Binding-site contacts:
Ligand atom C2' contacts residue PRO628 of chain 18.A at 3.6 Å (hydrophobic).
Ligand atom C5 contacts residue SER629 of chain 18.A at 3.5 Å.
Ligand atom N7 contacts residue HIS627 of chain 18.A at 4.1 Å.
Ligand atom N7 contacts residue ASN606 of chain 18.A at 4.2 Å.
Ligand atom C6 contacts residue SER629 of chain 18.A at 3.5 Å.
Ligand atom C2' contacts residue HIS627 of chain 18.A at 3.2 Å.
Ligand atom N6 contacts residue PHE635 of chain 18.A at 3.7 Å.
Ligand atom C2 contacts residue GLY636 of chain 18.A at 3.2 Å.
Ligand atom N9 contacts residue PRO628 of chain 18.A at 3.7 Å.
Ligand atom N6 contacts residue GLY634 of chain 18.A at 3.8 Å.
Ligand atom N9 contacts residue PRO412 of chain 18.A at 4.2 Å.
Ligand atom N1 contacts residue VAL411 of chain 18.A at 4.3 Å.
Ligand atom C6 contacts residue PRO628 of chain 18.A at 2.8 Å (hydrophobic).
Ligand atom C6 contacts residue GLY636 of chain 18.A at 3.6 Å.
Ligand atom C1' contacts residue PRO628 of chain 18.A at 3.9 Å (hydrophobic).
Ligand atom C2 contacts residue PRO628 of chain 18.A at 3.5 Å (hydrophobic).
Ligand atom C8 contacts residue PRO412 of chain 18.A at 4.3 Å (hydrophobic).
Ligand atom C4 contacts residue PRO628 of chain 18.A at 3.0 Å (hydrophobic).
Ligand atom N7 contacts residue PRO628 of chain 18.A at 3.3 Å (h-bond).
Ligand atom N1 contacts residue GLY636 of chain 18.A at 2.9 Å (h-bond).
Ligand atom C8 contacts residue PRO628 of chain 18.A at 3.8 Å (hydrophobic).
Ligand atom C8 contacts residue HIS627 of chain 18.A at 3.5 Å.
Ligand atom O3' contacts residue PRO628 of chain 18.A at 4.1 Å.
Ligand atom N6 contacts residue SER629 of chain 18.A at 3.0 Å (h-bond).
Ligand atom N3 contacts residue PRO628 of chain 18.A at 3.5 Å (h-bond).
Ligand atom O2P contacts residue ASP623 of chain 51.A at 3.2 Å (salt-bridge).
Ligand atom N1 contacts residue PRO628 of chain 18.A at 3.2 Å (h-bond).
Ligand atom C6 contacts residue PRO412 of chain 18.A at 4.3 Å (hydrophobic).
Ligand atom C5 contacts residue PRO412 of chain 18.A at 4.2 Å (hydrophobic).
Ligand atom C3' contacts residue HIS627 of chain 18.A at 4.3 Å.
Ligand atom C4 contacts residue PRO412 of chain 18.A at 4.1 Å (hydrophobic).
Ligand atom N6 contacts residue GLY636 of chain 18.A at 3.2 Å (h-bond).
Ligand atom N7 contacts residue SER629 of chain 18.A at 3.1 Å (h-bond).
Ligand atom P contacts residue HIS625 of chain 51.A at 3.9 Å.
Ligand atom O1P contacts residue HIS625 of chain 51.A at 2.8 Å (h-bond).
Ligand atom C1' contacts residue HIS627 of chain 18.A at 4.3 Å.
Ligand atom N7 contacts residue PRO412 of chain 18.A at 4.3 Å.
Ligand atom C8 contacts residue SER629 of chain 18.A at 4.2 Å.
Ligand atom N6 contacts residue PRO628 of chain 18.A at 3.4 Å (h-bond).
Ligand atom C5 contacts residue PRO628 of chain 18.A at 2.7 Å (hydrophobic).

Sequence of chain 51.A:
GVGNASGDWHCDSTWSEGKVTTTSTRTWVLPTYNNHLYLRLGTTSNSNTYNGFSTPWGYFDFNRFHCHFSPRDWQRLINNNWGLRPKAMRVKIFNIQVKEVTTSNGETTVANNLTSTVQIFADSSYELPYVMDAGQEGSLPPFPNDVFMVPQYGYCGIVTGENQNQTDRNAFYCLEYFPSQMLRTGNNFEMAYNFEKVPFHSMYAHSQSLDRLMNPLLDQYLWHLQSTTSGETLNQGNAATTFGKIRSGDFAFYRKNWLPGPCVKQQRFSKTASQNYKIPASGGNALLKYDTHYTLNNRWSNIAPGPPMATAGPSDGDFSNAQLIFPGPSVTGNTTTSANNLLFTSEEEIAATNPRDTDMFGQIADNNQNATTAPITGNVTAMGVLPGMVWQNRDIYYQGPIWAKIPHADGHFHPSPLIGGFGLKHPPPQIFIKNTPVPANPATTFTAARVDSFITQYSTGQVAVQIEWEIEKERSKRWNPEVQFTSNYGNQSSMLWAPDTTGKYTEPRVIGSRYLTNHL

This protein binds this small molecule.
Small molecule (SMILES): Nc1ncnc2c1ncn2[C@H]1C[C@H](O)[C@@H](COP(=O)(O)O)O1

Sequence of chain 18.A:
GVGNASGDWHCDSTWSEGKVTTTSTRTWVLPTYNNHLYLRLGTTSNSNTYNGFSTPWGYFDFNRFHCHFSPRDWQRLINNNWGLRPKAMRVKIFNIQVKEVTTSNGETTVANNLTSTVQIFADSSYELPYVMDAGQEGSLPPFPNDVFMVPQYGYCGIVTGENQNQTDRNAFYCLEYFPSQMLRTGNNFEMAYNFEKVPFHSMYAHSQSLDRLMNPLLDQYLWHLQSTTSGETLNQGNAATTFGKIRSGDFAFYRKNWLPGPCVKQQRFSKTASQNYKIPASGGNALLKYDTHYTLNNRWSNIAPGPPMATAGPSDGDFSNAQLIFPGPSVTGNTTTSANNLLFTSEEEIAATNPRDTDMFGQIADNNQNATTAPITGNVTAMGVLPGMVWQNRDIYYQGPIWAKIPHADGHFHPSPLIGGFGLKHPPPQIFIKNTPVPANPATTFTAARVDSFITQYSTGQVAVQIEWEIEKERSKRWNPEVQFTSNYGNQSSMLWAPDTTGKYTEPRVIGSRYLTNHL